Binding-site contacts:
Ligand atom C3 contacts residue TYR113 of chain 1.A at 4.2 Å (hydrophobic).
Ligand atom O3 contacts residue ASN78 of chain 1.A at 3.0 Å (h-bond).
Ligand atom C1 contacts residue TYR113 of chain 1.A at 4.3 Å (hydrophobic).
Ligand atom C3 contacts residue LYS77 of chain 1.A at 3.8 Å.
Ligand atom C2 contacts residue ASN78 of chain 1.A at 3.2 Å.
Ligand atom C2 contacts residue LYS77 of chain 1.A at 3.1 Å.
Ligand atom C3 contacts residue ASN78 of chain 1.A at 3.7 Å.
Ligand atom O1 contacts residue LYS77 of chain 1.A at 3.5 Å (salt-bridge).
Ligand atom C1 contacts residue PHE111 of chain 1.A at 3.9 Å (hydrophobic).
Ligand atom C4 contacts residue LYS77 of chain 1.A at 3.7 Å.
Ligand atom O3 contacts residue TYR113 of chain 1.A at 4.5 Å.
Ligand atom C1 contacts residue LYS77 of chain 1.A at 2.8 Å.
Ligand atom O1 contacts residue PHE111 of chain 1.A at 3.9 Å.
Ligand atom O3 contacts residue LYS77 of chain 1.A at 4.2 Å.
Ligand atom C4 contacts residue TYR113 of chain 1.A at 3.1 Å (hydrophobic).
Ligand atom C1 contacts residue ASN78 of chain 1.A at 4.5 Å.

The small molecule below binds the protein below.
Small molecule (SMILES): C[C@H](O)CCO

Sequence of chain 1.A:
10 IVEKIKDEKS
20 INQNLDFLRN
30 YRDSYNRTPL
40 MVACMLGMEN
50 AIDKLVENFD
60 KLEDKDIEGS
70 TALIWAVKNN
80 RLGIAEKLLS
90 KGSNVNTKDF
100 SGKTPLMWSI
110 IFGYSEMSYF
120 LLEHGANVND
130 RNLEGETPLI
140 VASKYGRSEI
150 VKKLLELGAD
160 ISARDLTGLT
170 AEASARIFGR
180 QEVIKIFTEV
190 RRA